This protein binds this small molecule.
Small molecule (SMILES): CC(=O)N[C@@H]1[C@@H](O)[C@H](O)[C@@H](CO)O[C@H]1O

Sequence of chain 1.D:
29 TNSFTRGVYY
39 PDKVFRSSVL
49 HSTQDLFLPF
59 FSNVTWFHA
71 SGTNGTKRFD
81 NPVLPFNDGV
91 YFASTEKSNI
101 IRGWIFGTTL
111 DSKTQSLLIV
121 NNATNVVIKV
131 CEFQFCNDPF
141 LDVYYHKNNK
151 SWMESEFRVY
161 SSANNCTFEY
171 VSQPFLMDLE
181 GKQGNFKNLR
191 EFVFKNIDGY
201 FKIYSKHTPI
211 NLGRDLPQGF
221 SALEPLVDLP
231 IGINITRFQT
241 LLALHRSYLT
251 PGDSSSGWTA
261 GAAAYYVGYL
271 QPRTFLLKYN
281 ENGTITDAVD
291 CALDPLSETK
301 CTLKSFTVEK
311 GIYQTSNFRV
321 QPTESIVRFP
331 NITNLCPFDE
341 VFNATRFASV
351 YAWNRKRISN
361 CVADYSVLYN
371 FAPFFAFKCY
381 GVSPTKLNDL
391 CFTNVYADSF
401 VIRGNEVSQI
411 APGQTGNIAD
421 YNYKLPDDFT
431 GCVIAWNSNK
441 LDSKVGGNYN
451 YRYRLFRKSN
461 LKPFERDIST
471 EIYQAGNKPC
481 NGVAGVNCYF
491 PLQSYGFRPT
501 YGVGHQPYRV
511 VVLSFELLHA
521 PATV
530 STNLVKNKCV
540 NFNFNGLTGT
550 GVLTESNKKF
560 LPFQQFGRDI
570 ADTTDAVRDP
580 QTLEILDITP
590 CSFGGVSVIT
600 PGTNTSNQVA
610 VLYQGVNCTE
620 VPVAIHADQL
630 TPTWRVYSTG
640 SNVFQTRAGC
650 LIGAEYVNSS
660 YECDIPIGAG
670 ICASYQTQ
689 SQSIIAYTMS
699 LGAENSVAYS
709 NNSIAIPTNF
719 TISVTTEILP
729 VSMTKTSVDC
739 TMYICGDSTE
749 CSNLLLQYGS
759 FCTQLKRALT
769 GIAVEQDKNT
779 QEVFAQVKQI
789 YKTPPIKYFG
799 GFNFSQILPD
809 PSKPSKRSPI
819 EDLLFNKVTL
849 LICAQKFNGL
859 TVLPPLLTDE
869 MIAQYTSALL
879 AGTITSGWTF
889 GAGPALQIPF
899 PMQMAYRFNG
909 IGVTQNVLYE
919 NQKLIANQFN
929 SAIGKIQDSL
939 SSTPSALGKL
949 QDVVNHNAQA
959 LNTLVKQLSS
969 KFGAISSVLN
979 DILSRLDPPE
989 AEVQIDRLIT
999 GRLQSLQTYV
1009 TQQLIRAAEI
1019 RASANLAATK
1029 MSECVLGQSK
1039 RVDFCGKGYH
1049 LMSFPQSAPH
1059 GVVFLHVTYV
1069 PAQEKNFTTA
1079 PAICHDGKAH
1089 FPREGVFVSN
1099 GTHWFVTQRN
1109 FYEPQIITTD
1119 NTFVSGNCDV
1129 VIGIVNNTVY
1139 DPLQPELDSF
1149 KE

Binding-site contacts:
Ligand atom C2 contacts residue ASN657 of chain 1.D at 3.3 Å.
Ligand atom C8 contacts residue ASN657 of chain 1.D at 3.6 Å.
Ligand atom C1 contacts residue ASN657 of chain 1.D at 3.3 Å.
Ligand atom C8 contacts residue TYR655 of chain 1.D at 3.6 Å (hydrophobic).
Ligand atom N2 contacts residue ASN657 of chain 1.D at 2.9 Å (h-bond).
Ligand atom O7 contacts residue ASN657 of chain 1.D at 3.1 Å (h-bond).
Ligand atom C7 contacts residue ASN657 of chain 1.D at 3.2 Å.
Ligand atom O5 contacts residue ASN657 of chain 1.D at 4.3 Å.